Sequence of chain 2.A:
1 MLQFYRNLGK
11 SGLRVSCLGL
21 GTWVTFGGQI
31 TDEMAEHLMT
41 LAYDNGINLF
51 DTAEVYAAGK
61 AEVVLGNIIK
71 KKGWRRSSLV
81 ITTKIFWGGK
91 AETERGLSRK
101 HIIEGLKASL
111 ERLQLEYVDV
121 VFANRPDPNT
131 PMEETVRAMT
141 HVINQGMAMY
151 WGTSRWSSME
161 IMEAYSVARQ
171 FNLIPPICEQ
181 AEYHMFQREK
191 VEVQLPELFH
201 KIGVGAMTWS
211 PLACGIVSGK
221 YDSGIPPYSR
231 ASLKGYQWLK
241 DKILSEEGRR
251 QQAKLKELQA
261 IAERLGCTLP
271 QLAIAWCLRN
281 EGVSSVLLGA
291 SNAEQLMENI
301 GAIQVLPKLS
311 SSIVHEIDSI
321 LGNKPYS

The small molecule below binds the protein below.
Small molecule (SMILES): C[C@]12C=CC(=O)C=C1CC[C@@H]1[C@@H]2C(=O)C[C@@]2(C)[C@H]1CC[C@]2(O)C(O)=CO

Binding-site contacts:
Ligand atom C4 contacts residue PRO175 of chain 3.A at 3.3 Å (hydrophobic).
Ligand atom C3 contacts residue ILE174 of chain 3.A at 3.8 Å (hydrophobic).
Ligand atom C9 contacts residue GLU133 of chain 2.A at 4.0 Å.
Ligand atom C2 contacts residue GLU134 of chain 2.A at 4.1 Å.
Ligand atom C19 contacts residue SER11 of chain 3.A at 3.9 Å.
Ligand atom C3 contacts residue ILE177 of chain 3.A at 3.9 Å (hydrophobic).
Ligand atom C5 contacts residue PRO175 of chain 3.A at 4.0 Å (hydrophobic).
Ligand atom O3 contacts residue TYR165 of chain 3.A at 4.2 Å.
Ligand atom C3 contacts residue PRO175 of chain 3.A at 4.1 Å (hydrophobic).
Ligand atom C11 contacts residue GLU133 of chain 2.A at 3.6 Å.
Ligand atom C4 contacts residue ILE177 of chain 3.A at 3.5 Å (hydrophobic).
Ligand atom C6 contacts residue ILE177 of chain 3.A at 4.0 Å (hydrophobic).
Ligand atom O1 contacts residue ILE177 of chain 3.A at 4.1 Å.
Ligand atom C7 contacts residue ILE202 of chain 3.A at 4.0 Å (hydrophobic).
Ligand atom O2 contacts residue PRO131 of chain 2.A at 3.1 Å.
Ligand atom C13 contacts residue GLU133 of chain 2.A at 4.2 Å.
Ligand atom O2 contacts residue GLU134 of chain 2.A at 3.3 Å (salt-bridge).
Ligand atom C15 contacts residue GLY203 of chain 3.A at 4.2 Å.
Ligand atom C6 contacts residue PRO176 of chain 3.A at 3.6 Å (hydrophobic).
Ligand atom O1 contacts residue ILE174 of chain 3.A at 3.1 Å.
Ligand atom C6 contacts residue PRO175 of chain 3.A at 3.8 Å (hydrophobic).
Ligand atom C4 contacts residue ILE174 of chain 3.A at 4.1 Å (hydrophobic).
Ligand atom C14 contacts residue ARG169 of chain 3.A at 3.8 Å.
Ligand atom O3 contacts residue ARG169 of chain 3.A at 3.3 Å (salt-bridge).
Ligand atom C5 contacts residue ILE177 of chain 3.A at 3.9 Å (hydrophobic).
Ligand atom C18 contacts residue PRO131 of chain 2.A at 4.0 Å (hydrophobic).
Ligand atom O2 contacts residue GLU133 of chain 2.A at 3.5 Å.
Ligand atom O3 contacts residue GLU133 of chain 2.A at 3.9 Å.
Ligand atom C16 contacts residue TYR165 of chain 3.A at 4.3 Å (hydrophobic).
Ligand atom C12 contacts residue GLU133 of chain 2.A at 3.2 Å.
Ligand atom C1 contacts residue GLU134 of chain 2.A at 3.9 Å.
Ligand atom O1 contacts residue TYR150 of chain 3.A at 3.9 Å.
Ligand atom C12 contacts residue PRO131 of chain 2.A at 4.1 Å (hydrophobic).
Ligand atom C11 contacts residue PRO131 of chain 2.A at 4.0 Å (hydrophobic).
Ligand atom C15 contacts residue ILE202 of chain 3.A at 3.5 Å (hydrophobic).
Ligand atom C19 contacts residue GLU134 of chain 2.A at 3.7 Å.
Ligand atom C15 contacts residue ARG169 of chain 3.A at 4.3 Å.
Ligand atom C18 contacts residue LYS10 of chain 3.A at 3.9 Å.
Ligand atom O1 contacts residue PRO175 of chain 3.A at 4.1 Å.
Ligand atom C7 contacts residue PRO175 of chain 3.A at 4.0 Å (hydrophobic).

Sequence of chain 3.A:
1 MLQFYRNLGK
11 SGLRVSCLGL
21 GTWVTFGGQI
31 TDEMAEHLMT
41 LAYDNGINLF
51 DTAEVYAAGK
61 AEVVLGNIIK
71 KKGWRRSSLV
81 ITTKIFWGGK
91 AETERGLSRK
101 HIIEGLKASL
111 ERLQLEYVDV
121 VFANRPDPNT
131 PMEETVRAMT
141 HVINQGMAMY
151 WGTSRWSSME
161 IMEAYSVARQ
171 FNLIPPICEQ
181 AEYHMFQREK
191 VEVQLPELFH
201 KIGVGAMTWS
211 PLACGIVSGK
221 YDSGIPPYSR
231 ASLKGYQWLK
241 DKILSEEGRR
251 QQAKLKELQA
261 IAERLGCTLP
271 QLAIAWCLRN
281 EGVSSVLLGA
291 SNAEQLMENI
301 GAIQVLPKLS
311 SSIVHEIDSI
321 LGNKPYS